Binding-site contacts:
Ligand atom P contacts residue GLY280 of chain 1.R at 3.7 Å.
Ligand atom OP3 contacts residue THR236 of chain 1.R at 2.7 Å (h-bond).
Ligand atom C contacts residue GLY157 of chain 1.R at 3.6 Å.
Ligand atom N1 contacts residue SER422 of chain 1.R at 2.7 Å (h-bond).
Ligand atom C2A contacts residue GLY423 of chain 1.R at 3.7 Å.
Ligand atom C5A contacts residue GLY349 of chain 1.R at 3.7 Å.
Ligand atom OP3 contacts residue SER281 of chain 1.R at 2.7 Å (h-bond).
Ligand atom N1 contacts residue HIS132 of chain 1.R at 3.7 Å.
Ligand atom C2 contacts residue SER422 of chain 1.R at 3.6 Å.
Ligand atom OP1 contacts residue HIS132 of chain 1.R at 3.0 Å (h-bond).
Ligand atom OP2 contacts residue GLY279 of chain 1.R at 3.2 Å (h-bond).
Ligand atom OP4 contacts residue LYS133 of chain 1.R at 3.5 Å (salt-bridge).
Ligand atom CB contacts residue LEU212 of chain 1.R at 3.7 Å (hydrophobic).
Ligand atom O3A contacts residue GLN160 of chain 1.R at 3.5 Å.
Ligand atom OP2 contacts residue GLY280 of chain 1.R at 2.8 Å (h-bond).
Ligand atom OP3 contacts residue LYS133 of chain 1.R at 3.1 Å (salt-bridge).
Ligand atom O contacts residue GLY159 of chain 1.R at 3.2 Å (h-bond).
Ligand atom C contacts residue THR156 of chain 1.R at 3.3 Å.
Ligand atom OXT contacts residue HIS161 of chain 1.R at 3.4 Å.
Ligand atom O3A contacts residue ALA158 of chain 1.R at 3.6 Å.
Ligand atom OXT contacts residue THR156 of chain 1.R at 2.5 Å (h-bond).
Ligand atom OXT contacts residue GLY157 of chain 1.R at 2.9 Å (h-bond).
Ligand atom O contacts residue THR156 of chain 1.R at 3.3 Å (h-bond).
Ligand atom OP2 contacts residue GLY278 of chain 1.R at 2.8 Å (h-bond).
Ligand atom C6 contacts residue SER422 of chain 1.R at 3.4 Å.
Ligand atom O contacts residue ALA158 of chain 1.R at 3.5 Å.
Ligand atom OP1 contacts residue ASN282 of chain 1.R at 2.9 Å (h-bond).
Ligand atom OP2 contacts residue SER281 of chain 1.R at 3.5 Å (h-bond).
Ligand atom C6 contacts residue GLU396 of chain 1.R at 3.6 Å.
Ligand atom O contacts residue HIS161 of chain 1.R at 3.0 Å (h-bond).
Ligand atom C6 contacts residue CYS276 of chain 1.R at 3.7 Å (hydrophobic).
Ligand atom P contacts residue SER281 of chain 1.R at 3.4 Å.
Ligand atom C4A contacts residue LYS133 of chain 1.R at 3.5 Å.
Ligand atom N1 contacts residue GLU396 of chain 1.R at 3.4 Å.
Ligand atom C4A contacts residue GLY349 of chain 1.R at 3.5 Å.
Ligand atom C contacts residue ALA158 of chain 1.R at 3.5 Å (hydrophobic).
Ligand atom O contacts residue GLN160 of chain 1.R at 2.9 Å (h-bond).
Ligand atom OP3 contacts residue GLY280 of chain 1.R at 3.6 Å (h-bond).
Ligand atom OP1 contacts residue SER281 of chain 1.R at 3.0 Å (h-bond).
Ligand atom N contacts residue LYS133 of chain 1.R at 3.3 Å.

Sequence of chain 1.R:
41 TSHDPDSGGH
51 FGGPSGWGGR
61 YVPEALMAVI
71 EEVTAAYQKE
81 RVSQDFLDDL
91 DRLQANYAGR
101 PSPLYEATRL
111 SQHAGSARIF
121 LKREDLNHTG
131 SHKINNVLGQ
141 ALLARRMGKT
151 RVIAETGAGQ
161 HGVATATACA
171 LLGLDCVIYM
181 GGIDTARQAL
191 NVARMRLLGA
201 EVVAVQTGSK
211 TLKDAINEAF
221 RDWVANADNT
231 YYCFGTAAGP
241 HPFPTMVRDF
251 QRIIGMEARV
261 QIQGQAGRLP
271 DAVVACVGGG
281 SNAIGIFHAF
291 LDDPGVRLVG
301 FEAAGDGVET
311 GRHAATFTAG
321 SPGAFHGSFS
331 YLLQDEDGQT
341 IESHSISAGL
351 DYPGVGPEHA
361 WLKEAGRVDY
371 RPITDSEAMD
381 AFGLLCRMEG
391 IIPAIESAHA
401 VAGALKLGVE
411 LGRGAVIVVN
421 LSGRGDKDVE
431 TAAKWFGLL

A small-molecule ligand and the protein it binds are described below.
Small molecule (SMILES): C=C(NCc1c(COP(=O)(O)O)cnc(C)c1O)C(=O)O